Sequence of chain 35.F:
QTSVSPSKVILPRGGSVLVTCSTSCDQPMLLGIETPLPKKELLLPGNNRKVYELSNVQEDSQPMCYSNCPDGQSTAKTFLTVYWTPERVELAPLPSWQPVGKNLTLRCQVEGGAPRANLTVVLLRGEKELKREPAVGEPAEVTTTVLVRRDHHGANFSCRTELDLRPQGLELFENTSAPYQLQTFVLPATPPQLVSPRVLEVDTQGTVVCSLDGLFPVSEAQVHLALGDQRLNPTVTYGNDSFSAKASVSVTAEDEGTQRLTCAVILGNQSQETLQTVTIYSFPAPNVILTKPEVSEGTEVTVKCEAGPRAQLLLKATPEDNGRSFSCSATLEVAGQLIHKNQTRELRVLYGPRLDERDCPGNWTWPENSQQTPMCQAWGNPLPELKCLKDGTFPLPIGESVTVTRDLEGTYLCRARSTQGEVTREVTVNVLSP

Binding-site contacts:
Ligand atom C8 contacts residue ASN156 of chain 35.F at 4.2 Å.
Ligand atom C4 contacts residue ASN156 of chain 35.F at 4.2 Å.
Ligand atom C3 contacts residue ASN156 of chain 35.F at 3.6 Å.
Ligand atom C7 contacts residue ASN156 of chain 35.F at 3.3 Å.
Ligand atom C6 contacts residue LYS128 of chain 35.F at 4.3 Å.
Ligand atom C8 contacts residue PRO179 of chain 35.F at 4.4 Å (hydrophobic).
Ligand atom C2 contacts residue ASN156 of chain 35.F at 2.3 Å.
Ligand atom N2 contacts residue ASN156 of chain 35.F at 2.5 Å (h-bond).
Ligand atom O3 contacts residue GLU127 of chain 35.F at 4.2 Å.
Ligand atom C6 contacts residue GLU127 of chain 35.F at 3.8 Å.
Ligand atom O7 contacts residue ASN156 of chain 35.F at 3.2 Å (h-bond).
Ligand atom C4 contacts residue GLU127 of chain 35.F at 3.6 Å.
Ligand atom C5 contacts residue GLU127 of chain 35.F at 3.6 Å.
Ligand atom O4 contacts residue GLU127 of chain 35.F at 3.1 Å (salt-bridge).
Ligand atom C1 contacts residue ASN156 of chain 35.F at 1.4 Å.
Ligand atom C5 contacts residue GLY126 of chain 35.F at 4.0 Å.
Ligand atom C5 contacts residue ASN156 of chain 35.F at 3.7 Å.
Ligand atom O5 contacts residue ASN156 of chain 35.F at 2.5 Å (h-bond).
Ligand atom C1 contacts residue GLY126 of chain 35.F at 3.4 Å.
Ligand atom C3 contacts residue GLU127 of chain 35.F at 3.6 Å.
Ligand atom O5 contacts residue GLY126 of chain 35.F at 3.7 Å.

The protein below binds the small molecule below.
Small molecule (SMILES): CC(=O)N[C@@H]1[C@@H](O)[C@H](O)[C@@H](CO)O[C@H]1O